Binding-site contacts:
Ligand atom O7 contacts residue NAG2 of chain 1.PA at 3.4 Å.
Ligand atom C3 contacts residue NAG2 of chain 1.PA at 4.4 Å.
Ligand atom O6 contacts residue GLY358 of chain 1.K at 4.1 Å.
Ligand atom N2 contacts residue ASN361 of chain 1.K at 2.7 Å (h-bond).
Ligand atom O6 contacts residue ASN361 of chain 1.K at 3.9 Å.
Ligand atom C3 contacts residue ASN361 of chain 1.K at 3.8 Å.
Ligand atom C5 contacts residue ASN361 of chain 1.K at 3.8 Å.
Ligand atom N2 contacts residue NAG2 of chain 1.PA at 4.3 Å.
Ligand atom C8 contacts residue NAG2 of chain 1.PA at 3.3 Å.
Ligand atom C6 contacts residue ASN361 of chain 1.K at 4.3 Å.
Ligand atom C8 contacts residue NAG1 of chain 1.OA at 3.5 Å.
Ligand atom C2 contacts residue ASN361 of chain 1.K at 2.5 Å.
Ligand atom C7 contacts residue ASN361 of chain 1.K at 3.9 Å.
Ligand atom O5 contacts residue ASN361 of chain 1.K at 2.5 Å (h-bond).
Ligand atom C1 contacts residue ASN361 of chain 1.K at 1.4 Å.
Ligand atom O3 contacts residue NAG2 of chain 1.PA at 3.6 Å.
Ligand atom C4 contacts residue ASN361 of chain 1.K at 4.2 Å.
Ligand atom C7 contacts residue NAG2 of chain 1.PA at 3.6 Å.

Sequence of chain 1.K:
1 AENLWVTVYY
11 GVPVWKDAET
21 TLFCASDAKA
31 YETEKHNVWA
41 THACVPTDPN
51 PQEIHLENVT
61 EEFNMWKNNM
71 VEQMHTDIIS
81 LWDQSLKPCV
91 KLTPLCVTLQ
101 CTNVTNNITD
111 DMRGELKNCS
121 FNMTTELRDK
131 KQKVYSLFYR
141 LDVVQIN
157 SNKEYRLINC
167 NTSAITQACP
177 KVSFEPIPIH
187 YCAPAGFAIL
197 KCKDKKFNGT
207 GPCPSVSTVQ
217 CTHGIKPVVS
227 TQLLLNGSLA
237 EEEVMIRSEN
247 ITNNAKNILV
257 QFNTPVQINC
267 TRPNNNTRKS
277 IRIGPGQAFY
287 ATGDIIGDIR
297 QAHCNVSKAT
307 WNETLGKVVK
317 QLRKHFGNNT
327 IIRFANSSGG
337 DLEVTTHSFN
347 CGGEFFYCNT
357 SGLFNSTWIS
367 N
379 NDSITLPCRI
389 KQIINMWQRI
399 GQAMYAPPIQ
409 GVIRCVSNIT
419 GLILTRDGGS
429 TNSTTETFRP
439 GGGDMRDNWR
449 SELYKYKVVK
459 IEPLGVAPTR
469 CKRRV

The small molecule below binds the protein below.
Small molecule (SMILES): CC(=O)N[C@@H]1[C@@H](O)[C@H](O)[C@@H](CO)O[C@H]1O